Sequence of chain 1.D:
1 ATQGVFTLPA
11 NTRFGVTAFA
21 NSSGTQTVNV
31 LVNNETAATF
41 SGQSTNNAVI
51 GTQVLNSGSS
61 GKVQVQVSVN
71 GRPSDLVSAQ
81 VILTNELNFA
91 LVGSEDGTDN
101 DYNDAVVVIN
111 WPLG

Binding-site contacts:
Ligand atom O2 contacts residue ASN21 of chain 1.A at 3.0 Å (h-bond).
Ligand atom C3 contacts residue CA1 of chain 1.G at 3.4 Å.
Ligand atom O7A contacts residue TRP2 of chain 1.B at 3.3 Å (h-bond).
Ligand atom C7 contacts residue DCY1 of chain 1.B at 1.4 Å.
Ligand atom C6 contacts residue DCY1 of chain 1.B at 2.4 Å.
Ligand atom O4 contacts residue GLU95 of chain 1.A at 3.5 Å (salt-bridge).
Ligand atom C3 contacts residue CA1 of chain 1.F at 3.4 Å.
Ligand atom C4 contacts residue ASP96 of chain 1.A at 3.5 Å.
Ligand atom O3 contacts residue CA1 of chain 1.F at 2.5 Å.
Ligand atom O5 contacts residue SER23 of chain 1.A at 3.0 Å (h-bond).
Ligand atom C4 contacts residue ASP104 of chain 1.A at 3.3 Å.
Ligand atom O7A contacts residue SER23 of chain 1.A at 3.2 Å (h-bond).
Ligand atom C5 contacts residue SER22 of chain 1.A at 3.6 Å.
Ligand atom C7 contacts residue DTR3 of chain 1.B at 3.6 Å.
Ligand atom C2 contacts residue GLY114 of chain 1.D at 3.4 Å.
Ligand atom C4 contacts residue SER22 of chain 1.A at 3.6 Å.
Ligand atom O4 contacts residue ASP99 of chain 1.A at 3.6 Å.
Ligand atom O2 contacts residue GLY114 of chain 1.D at 2.5 Å (h-bond).
Ligand atom O3 contacts residue ASP104 of chain 1.A at 3.0 Å (salt-bridge).
Ligand atom C3 contacts residue ASP104 of chain 1.A at 3.7 Å.
Ligand atom C2 contacts residue CA1 of chain 1.G at 3.4 Å.
Ligand atom C1 contacts residue DTR3 of chain 1.B at 3.7 Å.
Ligand atom C7 contacts residue TRP2 of chain 1.B at 3.6 Å (hydrophobic).
Ligand atom C3 contacts residue ASP99 of chain 1.A at 3.2 Å.
Ligand atom O2 contacts residue CA1 of chain 1.G at 2.5 Å.
Ligand atom C7 contacts residue SER23 of chain 1.A at 3.3 Å.
Ligand atom O5 contacts residue SER22 of chain 1.A at 3.5 Å (h-bond).
Ligand atom C4 contacts residue CA1 of chain 1.F at 3.3 Å.
Ligand atom O4 contacts residue CA1 of chain 1.F at 2.5 Å.
Ligand atom C1M contacts residue GLY114 of chain 1.D at 3.6 Å.
Ligand atom O3 contacts residue ASP99 of chain 1.A at 2.6 Å (salt-bridge).
Ligand atom C5 contacts residue DCY1 of chain 1.B at 3.4 Å.
Ligand atom O3 contacts residue ASP101 of chain 1.A at 3.0 Å (salt-bridge).
Ligand atom O7A contacts residue DCY1 of chain 1.B at 2.4 Å (h-bond).
Ligand atom O3 contacts residue CA1 of chain 1.G at 2.5 Å.
Ligand atom O2 contacts residue SER22 of chain 1.A at 3.3 Å.
Ligand atom O7A contacts residue DTR3 of chain 1.B at 3.1 Å.
Ligand atom O4 contacts residue ASP96 of chain 1.A at 2.6 Å (salt-bridge).
Ligand atom O4 contacts residue ASP104 of chain 1.A at 3.2 Å (salt-bridge).
Ligand atom C1M contacts residue SER23 of chain 1.A at 3.6 Å.

Sequence of chain 1.B:
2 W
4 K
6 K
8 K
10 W

Sequence of chain 1.A:
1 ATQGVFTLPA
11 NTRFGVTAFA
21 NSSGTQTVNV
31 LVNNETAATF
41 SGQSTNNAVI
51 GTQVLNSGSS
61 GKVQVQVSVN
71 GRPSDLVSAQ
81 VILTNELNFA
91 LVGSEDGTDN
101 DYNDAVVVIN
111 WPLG

A protein and the small-molecule ligand that binds it are described below.
Small molecule (SMILES): C[C@@H]1O[C@@H](CC(=O)O)[C@@H](O)[C@H](O)[C@@H]1O